This protein binds this small molecule.
Small molecule (SMILES): CC(=O)N[C@@H]1[C@@H](O)[C@@H](O)[C@@H](CO)O[C@@H]1O

Sequence of chain 1.L:
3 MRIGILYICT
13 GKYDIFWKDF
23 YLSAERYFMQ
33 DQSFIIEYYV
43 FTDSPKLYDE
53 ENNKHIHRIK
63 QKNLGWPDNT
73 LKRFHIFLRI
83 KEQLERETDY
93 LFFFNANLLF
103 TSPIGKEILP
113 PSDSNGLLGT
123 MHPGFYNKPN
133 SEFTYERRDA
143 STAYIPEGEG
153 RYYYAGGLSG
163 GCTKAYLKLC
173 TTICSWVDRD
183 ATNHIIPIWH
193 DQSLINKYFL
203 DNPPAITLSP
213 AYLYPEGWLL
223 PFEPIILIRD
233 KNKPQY

Binding-site contacts:
Ligand atom C1 contacts residue GLN194 of chain 1.L at 3.5 Å.
Ligand atom O7 contacts residue UDP1 of chain 1.PA at 4.0 Å.
Ligand atom C1 contacts residue HIS124 of chain 1.L at 3.1 Å.
Ligand atom O6 contacts residue TRP191 of chain 1.L at 3.2 Å.
Ligand atom O6 contacts residue THR136 of chain 1.L at 4.3 Å.
Ligand atom O7 contacts residue GLN194 of chain 1.L at 4.4 Å.
Ligand atom O5 contacts residue GLN194 of chain 1.L at 3.9 Å.
Ligand atom C2 contacts residue HIS124 of chain 1.L at 4.0 Å.
Ligand atom O1 contacts residue HIS124 of chain 1.L at 2.7 Å.
Ligand atom O5 contacts residue PHE127 of chain 1.L at 3.7 Å.
Ligand atom O5 contacts residue HIS124 of chain 1.L at 4.3 Å.
Ligand atom O1 contacts residue PHE127 of chain 1.L at 3.9 Å.
Ligand atom C5 contacts residue PHE127 of chain 1.L at 4.3 Å (hydrophobic).
Ligand atom N2 contacts residue HIS124 of chain 1.L at 3.6 Å (h-bond).
Ligand atom C7 contacts residue GLN194 of chain 1.L at 4.4 Å.
Ligand atom C2 contacts residue GLN194 of chain 1.L at 3.3 Å.
Ligand atom C6 contacts residue TRP191 of chain 1.L at 4.4 Å (hydrophobic).
Ligand atom C6 contacts residue PHE127 of chain 1.L at 4.1 Å (hydrophobic).
Ligand atom C1 contacts residue PHE127 of chain 1.L at 4.2 Å (hydrophobic).
Ligand atom N2 contacts residue GLN194 of chain 1.L at 3.6 Å (h-bond).
Ligand atom O4 contacts residue TRP191 of chain 1.L at 3.8 Å.